Binding-site contacts:
Ligand atom OP1 contacts residue ARG19 of chain 43.A at 4.1 Å.
Ligand atom C2 contacts residue A1 of chain 43.B at 3.1 Å.
Ligand atom O5' contacts residue ARG15 of chain 43.A at 3.6 Å.
Ligand atom C6 contacts residue ARG19 of chain 43.A at 2.7 Å.
Ligand atom OP1 contacts residue LYS18 of chain 43.A at 3.7 Å.
Ligand atom N3 contacts residue A3 of chain 43.B at 2.8 Å (h-bond).
Ligand atom OP1 contacts residue ARG15 of chain 43.A at 2.5 Å.
Ligand atom OP2 contacts residue ALA16 of chain 43.A at 4.1 Å.
Ligand atom C4 contacts residue ARG19 of chain 43.A at 3.9 Å.
Ligand atom N3 contacts residue A2 of chain 43.B at 3.7 Å.
Ligand atom O2 contacts residue A1 of chain 43.B at 2.7 Å (h-bond).
Ligand atom C2 contacts residue A2 of chain 43.B at 3.9 Å.
Ligand atom C2 contacts residue A3 of chain 43.B at 3.5 Å.
Ligand atom O5' contacts residue ARG19 of chain 43.A at 2.1 Å (salt-bridge).
Ligand atom C3' contacts residue ARG15 of chain 43.A at 3.8 Å.
Ligand atom N1 contacts residue ARG19 of chain 43.A at 3.9 Å.
Ligand atom C5' contacts residue ARG19 of chain 43.A at 3.2 Å.
Ligand atom O2 contacts residue A3 of chain 43.B at 3.2 Å.
Ligand atom C4' contacts residue ARG19 of chain 43.A at 3.7 Å.
Ligand atom C3' contacts residue ARG19 of chain 43.A at 3.4 Å.
Ligand atom P contacts residue ARG19 of chain 43.A at 2.8 Å.
Ligand atom O4 contacts residue A3 of chain 43.B at 2.8 Å (h-bond).
Ligand atom O4' contacts residue ARG19 of chain 43.A at 3.9 Å.
Ligand atom N3 contacts residue A1 of chain 43.B at 2.7 Å (h-bond).
Ligand atom O2 contacts residue A2 of chain 43.B at 3.7 Å.
Ligand atom C2' contacts residue ARG19 of chain 43.A at 3.6 Å.
Ligand atom P contacts residue ARG15 of chain 43.A at 3.1 Å.
Ligand atom OP2 contacts residue ARG19 of chain 43.A at 2.1 Å (salt-bridge).
Ligand atom OP2 contacts residue ARG15 of chain 43.A at 2.5 Å.
Ligand atom C4 contacts residue A3 of chain 43.B at 3.6 Å.
Ligand atom C4' contacts residue ARG15 of chain 43.A at 3.3 Å.
Ligand atom OP1 contacts residue MET14 of chain 43.A at 3.8 Å.
Ligand atom O3' contacts residue ARG19 of chain 43.A at 3.6 Å (salt-bridge).
Ligand atom C4 contacts residue A1 of chain 43.B at 3.4 Å.
Ligand atom C5 contacts residue ARG19 of chain 43.A at 2.9 Å.
Ligand atom C5' contacts residue ARG15 of chain 43.A at 2.5 Å.
Ligand atom O4 contacts residue A1 of chain 43.B at 3.0 Å (h-bond).
Ligand atom C1' contacts residue ARG19 of chain 43.A at 4.3 Å.
Ligand atom N1 contacts residue A3 of chain 43.B at 4.3 Å.
Ligand atom O3' contacts residue ARG15 of chain 43.A at 3.1 Å (salt-bridge).

Sequence of chain 43.A:
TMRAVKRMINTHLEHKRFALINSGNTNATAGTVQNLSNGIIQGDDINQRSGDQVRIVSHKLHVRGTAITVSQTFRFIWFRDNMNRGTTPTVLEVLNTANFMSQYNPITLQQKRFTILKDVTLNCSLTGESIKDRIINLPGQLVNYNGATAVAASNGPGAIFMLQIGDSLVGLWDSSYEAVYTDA

A small-molecule ligand and the protein it binds are described below.
Small molecule (SMILES): O=c1ccn([C@@H]2O[C@H](CO[P](=O)(O)O[C@H]3[C@@H](O)[C@H](n4ccc(=O)[nH]c4=O)O[C@@H]3CO[P](=O)(O)O[C@H]3[C@@H](O)[C@H](n4ccc(=O)[nH]c4=O)O[C@@H]3CO[P](=O)(O)O[C@H]3[C@@H](O)[C@H](n4ccc(=O)[nH]c4=O)O[C@@H]3COP(=O)=O)[C@@H](O)[C@H]2O)c(=O)[nH]1